This protein binds this small molecule.
Small molecule (SMILES): CC(=O)N[C@H]1[C@H](O[C@H]2[C@H](O)[C@@H](NC(C)=O)CO[C@@H]2CO)O[C@H](CO)[C@@H](O)[C@@H]1O

Binding-site contacts:
Ligand atom C4 contacts residue ASN112 of chain 1.A at 3.7 Å.
Ligand atom O7 contacts residue ASN112 of chain 1.A at 4.3 Å.
Ligand atom N2 contacts residue ASN112 of chain 1.A at 2.8 Å (h-bond).
Ligand atom C7 contacts residue ASN112 of chain 1.A at 3.8 Å.
Ligand atom C8 contacts residue ASN112 of chain 1.A at 4.2 Å.
Ligand atom C7 contacts residue PRO111 of chain 1.A at 4.1 Å (hydrophobic).
Ligand atom C3 contacts residue ASN112 of chain 1.A at 3.2 Å.
Ligand atom C5 contacts residue ASN112 of chain 1.A at 3.0 Å.
Ligand atom C2 contacts residue ASN112 of chain 1.A at 2.5 Å.
Ligand atom C8 contacts residue ARG109 of chain 1.A at 3.8 Å.
Ligand atom C6 contacts residue ASN112 of chain 1.A at 4.3 Å.
Ligand atom C1 contacts residue ASN112 of chain 1.A at 1.4 Å.
Ligand atom C8 contacts residue PRO111 of chain 1.A at 3.3 Å (hydrophobic).
Ligand atom O5 contacts residue ASN112 of chain 1.A at 2.4 Å (h-bond).
Ligand atom C8 contacts residue ILE110 of chain 1.A at 3.8 Å (hydrophobic).

Sequence of chain 1.A:
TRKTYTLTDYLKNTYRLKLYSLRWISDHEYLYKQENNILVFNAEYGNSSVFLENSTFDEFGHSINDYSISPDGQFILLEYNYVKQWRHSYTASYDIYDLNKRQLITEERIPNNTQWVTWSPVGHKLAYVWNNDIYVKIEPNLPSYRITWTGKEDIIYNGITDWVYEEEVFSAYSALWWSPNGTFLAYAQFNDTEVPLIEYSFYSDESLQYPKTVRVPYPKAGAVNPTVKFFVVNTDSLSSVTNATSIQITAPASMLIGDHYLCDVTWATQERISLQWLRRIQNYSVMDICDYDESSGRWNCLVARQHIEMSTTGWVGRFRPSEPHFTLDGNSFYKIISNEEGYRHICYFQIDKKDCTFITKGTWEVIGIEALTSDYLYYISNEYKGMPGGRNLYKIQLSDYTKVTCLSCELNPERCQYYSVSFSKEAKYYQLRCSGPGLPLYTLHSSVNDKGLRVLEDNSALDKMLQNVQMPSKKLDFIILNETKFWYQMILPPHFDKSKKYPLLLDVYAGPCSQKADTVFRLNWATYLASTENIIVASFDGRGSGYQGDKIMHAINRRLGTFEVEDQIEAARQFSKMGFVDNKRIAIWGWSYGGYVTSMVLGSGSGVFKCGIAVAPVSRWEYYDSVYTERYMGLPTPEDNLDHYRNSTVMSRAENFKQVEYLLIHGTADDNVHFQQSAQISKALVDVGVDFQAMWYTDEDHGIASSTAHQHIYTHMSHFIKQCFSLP